Sequence of chain 1.B:
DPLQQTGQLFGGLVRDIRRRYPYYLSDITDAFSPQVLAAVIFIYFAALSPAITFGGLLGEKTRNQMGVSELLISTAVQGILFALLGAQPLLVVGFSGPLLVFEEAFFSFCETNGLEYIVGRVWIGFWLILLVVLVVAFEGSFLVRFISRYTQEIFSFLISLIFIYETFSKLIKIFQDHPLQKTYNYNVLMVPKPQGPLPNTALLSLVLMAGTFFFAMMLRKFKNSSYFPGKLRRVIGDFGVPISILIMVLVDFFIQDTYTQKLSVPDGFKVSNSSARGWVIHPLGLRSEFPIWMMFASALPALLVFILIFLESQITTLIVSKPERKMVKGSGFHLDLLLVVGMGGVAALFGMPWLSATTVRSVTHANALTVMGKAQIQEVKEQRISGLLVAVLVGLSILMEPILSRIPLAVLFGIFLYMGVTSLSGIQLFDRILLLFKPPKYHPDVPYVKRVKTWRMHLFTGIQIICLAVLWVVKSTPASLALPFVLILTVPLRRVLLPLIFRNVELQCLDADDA

Binding-site contacts:
Ligand atom O5 contacts residue ARG432 of chain 1.B at 4.1 Å.
Ligand atom C1 contacts residue SER644 of chain 1.B at 3.7 Å.
Ligand atom O5 contacts residue SER644 of chain 1.B at 3.5 Å (h-bond).
Ligand atom C4 contacts residue ASN642 of chain 1.B at 4.3 Å.
Ligand atom C5 contacts residue SER644 of chain 1.B at 3.5 Å.
Ligand atom O5 contacts residue ALA645 of chain 1.B at 3.9 Å.
Ligand atom C8 contacts residue SER641 of chain 1.B at 4.4 Å.
Ligand atom N2 contacts residue ASN642 of chain 1.B at 2.9 Å (h-bond).
Ligand atom C3 contacts residue ASN642 of chain 1.B at 3.8 Å.
Ligand atom C8 contacts residue ASN433 of chain 1.B at 3.5 Å.
Ligand atom C7 contacts residue ASN433 of chain 1.B at 3.8 Å.
Ligand atom C2 contacts residue ASN642 of chain 1.B at 2.5 Å.
Ligand atom C5 contacts residue ASN642 of chain 1.B at 3.6 Å.
Ligand atom O3 contacts residue ARG432 of chain 1.B at 4.5 Å.
Ligand atom C1 contacts residue ARG432 of chain 1.B at 3.9 Å.
Ligand atom C7 contacts residue ARG432 of chain 1.B at 3.8 Å.
Ligand atom O6 contacts residue ARG432 of chain 1.B at 4.0 Å.
Ligand atom O7 contacts residue ASN642 of chain 1.B at 3.6 Å (h-bond).
Ligand atom C8 contacts residue ASN642 of chain 1.B at 3.4 Å.
Ligand atom O5 contacts residue ASN642 of chain 1.B at 2.3 Å (h-bond).
Ligand atom C6 contacts residue SER644 of chain 1.B at 4.0 Å.
Ligand atom C6 contacts residue ALA645 of chain 1.B at 4.4 Å (hydrophobic).
Ligand atom C1 contacts residue ASN642 of chain 1.B at 1.4 Å.
Ligand atom O7 contacts residue ARG432 of chain 1.B at 3.1 Å (salt-bridge).
Ligand atom C7 contacts residue ASN642 of chain 1.B at 3.0 Å.
Ligand atom C2 contacts residue ARG432 of chain 1.B at 3.9 Å.
Ligand atom N2 contacts residue ARG432 of chain 1.B at 4.3 Å.
Ligand atom O7 contacts residue ASN433 of chain 1.B at 3.0 Å (h-bond).

A small-molecule ligand and the protein it binds are described below.
Small molecule (SMILES): CC(=O)N[C@H]1[C@H](O[C@H]2[C@H](O)[C@@H](NC(C)=O)CO[C@@H]2CO)O[C@H](CO)[C@@H](O)[C@@H]1O